Sequence of chain 2.B:
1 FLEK

Sequence of chain 2.A:
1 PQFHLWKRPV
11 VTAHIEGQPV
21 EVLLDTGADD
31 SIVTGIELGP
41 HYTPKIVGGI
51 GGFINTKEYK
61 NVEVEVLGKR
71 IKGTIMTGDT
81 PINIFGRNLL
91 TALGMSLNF

Binding-site contacts:
Ligand atom CB contacts residue ALA28 of chain 1.A at 3.9 Å (hydrophobic).
Ligand atom N contacts residue ASP25 of chain 2.A at 3.3 Å (salt-bridge).
Ligand atom CD2 contacts residue ILE82 of chain 2.A at 3.4 Å (hydrophobic).
Ligand atom CD contacts residue ASP30 of chain 1.A at 3.6 Å.
Ligand atom OE1 contacts residue ARG8 of chain 2.A at 3.8 Å.
Ligand atom CZ contacts residue ARG8 of chain 2.A at 3.7 Å.
Ligand atom NZ contacts residue LYS45 of chain 1.A at 3.4 Å.
Ligand atom CD2 contacts residue ILE32 of chain 1.A at 3.6 Å (hydrophobic).
Ligand atom C contacts residue GLY27 of chain 1.A at 3.8 Å.
Ligand atom CE contacts residue MET76 of chain 1.A at 3.5 Å (hydrophobic).
Ligand atom NZ contacts residue GLU58 of chain 1.A at 2.8 Å (salt-bridge).
Ligand atom CD2 contacts residue ASP30 of chain 1.A at 3.9 Å.
Ligand atom O contacts residue VAL47 of chain 1.A at 3.1 Å.
Ligand atom CE contacts residue LYS45 of chain 1.A at 3.7 Å.
Ligand atom CD1 contacts residue ILE50 of chain 2.A at 3.0 Å (hydrophobic).
Ligand atom CA contacts residue GLY27 of chain 1.A at 3.2 Å.
Ligand atom CD1 contacts residue GLY27 of chain 1.A at 3.9 Å.
Ligand atom N contacts residue PHE1 of chain 2.B at 3.2 Å (h-bond).
Ligand atom CD2 contacts residue ILE84 of chain 1.A at 3.9 Å (hydrophobic).
Ligand atom N contacts residue GLY48 of chain 1.A at 3.0 Å (h-bond).
Ligand atom O contacts residue GLY48 of chain 1.A at 2.7 Å (h-bond).
Ligand atom C contacts residue GLY48 of chain 1.A at 3.9 Å.
Ligand atom OXT contacts residue ILE46 of chain 1.A at 3.7 Å.
Ligand atom N contacts residue GLY27 of chain 1.A at 3.8 Å.
Ligand atom O contacts residue GLY49 of chain 1.A at 3.8 Å.
Ligand atom CA contacts residue GLY48 of chain 1.A at 3.6 Å.
Ligand atom CE1 contacts residue ARG8 of chain 2.A at 3.1 Å.
Ligand atom CD1 contacts residue LEU23 of chain 2.A at 4.0 Å (hydrophobic).
Ligand atom N contacts residue GLY27 of chain 1.A at 3.5 Å (h-bond).
Ligand atom CB contacts residue ASP29 of chain 1.A at 3.8 Å.
Ligand atom CG contacts residue ILE82 of chain 2.A at 3.4 Å (hydrophobic).
Ligand atom CG contacts residue VAL47 of chain 1.A at 3.7 Å (hydrophobic).
Ligand atom C contacts residue GLY48 of chain 1.A at 3.7 Å.
Ligand atom CE2 contacts residue ILE82 of chain 2.A at 3.8 Å (hydrophobic).
Ligand atom O contacts residue ASP29 of chain 1.A at 3.3 Å (salt-bridge).
Ligand atom CD1 contacts residue ILE82 of chain 2.A at 3.7 Å (hydrophobic).
Ligand atom CG contacts residue ASP30 of chain 1.A at 3.3 Å.
Ligand atom CA contacts residue ILE46 of chain 1.A at 3.8 Å (hydrophobic).
Ligand atom CG contacts residue GLY48 of chain 1.A at 3.7 Å.
Ligand atom CB contacts residue ARG8 of chain 2.A at 3.9 Å.

A protein and the small-molecule ligand that binds it are described below.
Small molecule (SMILES): CC(C)C[C@H](NC(=O)[C@@H](N)Cc1ccccc1)C(=O)N[C@@H](CCC(=O)O)C(=O)N[C@@H](CCCCN)C(=O)O

Sequence of chain 1.A:
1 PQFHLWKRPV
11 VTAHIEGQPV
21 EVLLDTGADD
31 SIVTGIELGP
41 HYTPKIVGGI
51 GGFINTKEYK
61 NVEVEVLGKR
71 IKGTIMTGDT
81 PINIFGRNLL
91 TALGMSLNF